This small molecule binds to this protein.
Small molecule (SMILES): NC(N)=NCCC[C@H](NC(=O)[C@@H]1CCCN1)C(=O)N[C@H](C=O)Cc1cnc[nH]1

Sequence of chain 13.S:
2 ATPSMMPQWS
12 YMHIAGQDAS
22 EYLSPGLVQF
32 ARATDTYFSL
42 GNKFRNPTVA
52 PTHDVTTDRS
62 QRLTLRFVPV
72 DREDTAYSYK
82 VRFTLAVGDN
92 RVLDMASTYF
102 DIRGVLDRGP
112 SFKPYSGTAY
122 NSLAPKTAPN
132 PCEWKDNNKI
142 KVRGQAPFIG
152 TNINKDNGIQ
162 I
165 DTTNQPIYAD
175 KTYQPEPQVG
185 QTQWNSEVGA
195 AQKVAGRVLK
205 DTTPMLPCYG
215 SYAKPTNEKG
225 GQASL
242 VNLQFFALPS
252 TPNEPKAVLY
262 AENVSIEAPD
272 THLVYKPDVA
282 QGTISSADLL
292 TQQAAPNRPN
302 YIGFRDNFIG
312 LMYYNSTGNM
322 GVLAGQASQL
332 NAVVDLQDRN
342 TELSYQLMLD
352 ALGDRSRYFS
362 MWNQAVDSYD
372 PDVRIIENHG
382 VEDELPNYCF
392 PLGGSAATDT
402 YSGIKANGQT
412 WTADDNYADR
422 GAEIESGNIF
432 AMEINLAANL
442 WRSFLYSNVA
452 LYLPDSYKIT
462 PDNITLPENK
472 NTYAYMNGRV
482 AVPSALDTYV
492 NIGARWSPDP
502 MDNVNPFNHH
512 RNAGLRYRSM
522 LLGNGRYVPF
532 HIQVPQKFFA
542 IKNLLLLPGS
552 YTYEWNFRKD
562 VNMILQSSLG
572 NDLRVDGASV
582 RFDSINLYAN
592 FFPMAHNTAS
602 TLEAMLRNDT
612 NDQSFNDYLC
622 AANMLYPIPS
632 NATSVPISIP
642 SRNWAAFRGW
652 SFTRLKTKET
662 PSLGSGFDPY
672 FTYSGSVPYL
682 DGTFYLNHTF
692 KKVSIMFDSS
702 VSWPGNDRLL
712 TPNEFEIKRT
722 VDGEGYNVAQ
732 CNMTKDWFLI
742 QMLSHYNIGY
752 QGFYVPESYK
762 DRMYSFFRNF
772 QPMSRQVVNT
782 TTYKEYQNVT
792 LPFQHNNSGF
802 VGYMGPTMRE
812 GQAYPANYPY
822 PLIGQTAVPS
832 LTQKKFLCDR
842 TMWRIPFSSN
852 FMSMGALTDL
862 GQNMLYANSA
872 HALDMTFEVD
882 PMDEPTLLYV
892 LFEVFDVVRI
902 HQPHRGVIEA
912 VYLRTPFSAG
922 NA

Binding-site contacts:
Ligand atom O contacts residue ARG649 of chain 13.Q at 3.9 Å.
Ligand atom CB contacts residue TYR619 of chain 13.Q at 3.8 Å (hydrophobic).
Ligand atom CB contacts residue ARG649 of chain 13.Q at 4.1 Å.
Ligand atom CG contacts residue PHE896 of chain 13.Q at 3.0 Å (hydrophobic).
Ligand atom CA contacts residue TYR619 of chain 13.Q at 3.9 Å (hydrophobic).
Ligand atom CA contacts residue TYR619 of chain 13.Q at 3.8 Å (hydrophobic).
Ligand atom CD contacts residue CYS621 of chain 13.Q at 3.6 Å (hydrophobic).
Ligand atom N contacts residue ASP618 of chain 13.Q at 3.9 Å.
Ligand atom CB contacts residue ARG649 of chain 13.Q at 3.6 Å.
Ligand atom CD contacts residue ASP897 of chain 13.Q at 3.5 Å.
Ligand atom CD contacts residue ARG46 of chain 13.S at 4.1 Å.
Ligand atom CD2 contacts residue ARG845 of chain 13.Q at 3.5 Å.
Ligand atom N contacts residue CYS621 of chain 13.Q at 2.8 Å (h-bond).
Ligand atom CG contacts residue GLU894 of chain 13.Q at 3.9 Å.
Ligand atom CD contacts residue PHE896 of chain 13.Q at 4.1 Å (hydrophobic).
Ligand atom O contacts residue ALA857 of chain 13.Q at 4.0 Å.
Ligand atom ND1 contacts residue LEU620 of chain 13.Q at 3.0 Å.
Ligand atom N contacts residue ASN617 of chain 13.Q at 3.6 Å.
Ligand atom CD2 contacts residue GLU894 of chain 13.Q at 3.7 Å.
Ligand atom CB contacts residue TYR619 of chain 13.Q at 3.0 Å (hydrophobic).
Ligand atom CE1 contacts residue MET843 of chain 13.Q at 3.6 Å (hydrophobic).
Ligand atom CA contacts residue ARG649 of chain 13.Q at 3.4 Å.
Ligand atom CG contacts residue ASN617 of chain 13.Q at 4.1 Å.
Ligand atom CB contacts residue GLU894 of chain 13.Q at 3.5 Å.
Ligand atom CE1 contacts residue LEU348 of chain 13.Q at 3.9 Å (hydrophobic).
Ligand atom C contacts residue TYR619 of chain 13.Q at 3.1 Å (hydrophobic).
Ligand atom O contacts residue TYR619 of chain 13.Q at 2.6 Å.
Ligand atom CG contacts residue ARG46 of chain 13.S at 3.9 Å.
Ligand atom N contacts residue TYR619 of chain 13.Q at 3.5 Å (h-bond).
Ligand atom C contacts residue ARG845 of chain 13.Q at 3.6 Å.
Ligand atom N contacts residue TYR619 of chain 13.Q at 3.6 Å.
Ligand atom CA contacts residue CYS621 of chain 13.Q at 3.7 Å (hydrophobic).
Ligand atom NE2 contacts residue GLU894 of chain 13.Q at 4.1 Å.
Ligand atom CG contacts residue TYR619 of chain 13.Q at 3.8 Å (hydrophobic).
Ligand atom CB contacts residue PHE896 of chain 13.Q at 3.3 Å (hydrophobic).
Ligand atom CE1 contacts residue LEU620 of chain 13.Q at 3.5 Å (hydrophobic).
Ligand atom N contacts residue ARG649 of chain 13.Q at 4.1 Å.
Ligand atom O contacts residue ARG845 of chain 13.Q at 3.8 Å.
Ligand atom CB contacts residue ALA857 of chain 13.Q at 3.9 Å (hydrophobic).
Ligand atom CD contacts residue ASN617 of chain 13.Q at 3.2 Å.

Sequence of chain 13.Q:
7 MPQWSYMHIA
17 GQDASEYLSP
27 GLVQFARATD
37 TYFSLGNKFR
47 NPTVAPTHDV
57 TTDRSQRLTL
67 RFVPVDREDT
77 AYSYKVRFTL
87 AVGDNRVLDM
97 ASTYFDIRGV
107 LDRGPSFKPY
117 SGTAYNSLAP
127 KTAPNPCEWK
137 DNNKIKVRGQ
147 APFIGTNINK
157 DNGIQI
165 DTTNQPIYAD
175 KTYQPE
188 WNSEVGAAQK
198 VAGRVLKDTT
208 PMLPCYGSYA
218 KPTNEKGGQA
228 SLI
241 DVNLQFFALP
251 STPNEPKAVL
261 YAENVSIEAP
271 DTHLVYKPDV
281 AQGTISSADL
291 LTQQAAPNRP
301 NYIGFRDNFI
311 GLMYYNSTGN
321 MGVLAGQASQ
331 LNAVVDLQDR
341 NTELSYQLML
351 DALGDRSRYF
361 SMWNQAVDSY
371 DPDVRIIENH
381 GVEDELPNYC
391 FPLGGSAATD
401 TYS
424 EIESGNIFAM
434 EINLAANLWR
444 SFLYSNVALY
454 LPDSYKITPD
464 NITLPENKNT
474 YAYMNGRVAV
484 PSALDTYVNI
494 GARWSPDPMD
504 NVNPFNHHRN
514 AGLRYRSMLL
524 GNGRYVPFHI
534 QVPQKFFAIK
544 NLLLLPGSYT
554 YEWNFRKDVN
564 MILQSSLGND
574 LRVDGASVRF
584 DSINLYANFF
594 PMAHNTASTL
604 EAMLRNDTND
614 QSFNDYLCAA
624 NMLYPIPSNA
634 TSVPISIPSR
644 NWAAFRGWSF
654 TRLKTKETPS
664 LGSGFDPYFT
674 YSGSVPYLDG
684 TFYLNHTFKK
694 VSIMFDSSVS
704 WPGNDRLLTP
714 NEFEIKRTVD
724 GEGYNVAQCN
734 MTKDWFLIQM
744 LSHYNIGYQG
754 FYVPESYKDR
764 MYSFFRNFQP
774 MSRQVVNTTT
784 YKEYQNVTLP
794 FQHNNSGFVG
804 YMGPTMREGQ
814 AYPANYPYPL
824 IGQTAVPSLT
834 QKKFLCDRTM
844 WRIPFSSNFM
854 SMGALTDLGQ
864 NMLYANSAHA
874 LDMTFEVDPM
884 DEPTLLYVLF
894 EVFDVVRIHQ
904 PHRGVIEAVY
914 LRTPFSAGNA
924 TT